Sequence of chain 2.A:
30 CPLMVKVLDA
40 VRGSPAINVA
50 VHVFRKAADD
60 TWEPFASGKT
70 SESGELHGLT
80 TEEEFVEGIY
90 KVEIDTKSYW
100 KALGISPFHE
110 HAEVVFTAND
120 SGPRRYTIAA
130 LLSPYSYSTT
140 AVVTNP

The small molecule below binds the protein below.
Small molecule (SMILES): Cc1cc(C)cc(-c2ccc([C@@H](C)C(=O)O)cc2F)c1

Sequence of chain 1.A:
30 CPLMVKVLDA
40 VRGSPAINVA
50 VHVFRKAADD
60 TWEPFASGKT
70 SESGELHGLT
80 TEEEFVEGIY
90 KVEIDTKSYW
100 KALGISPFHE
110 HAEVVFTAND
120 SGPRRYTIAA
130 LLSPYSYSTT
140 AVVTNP

Binding-site contacts:
Ligand atom CAE contacts residue ALA128 of chain 2.A at 3.8 Å (hydrophobic).
Ligand atom CAO contacts residue JTE1 of chain 2.C at 0.7 Å.
Ligand atom OAS contacts residue JTE1 of chain 2.C at 3.0 Å.
Ligand atom CAJ contacts residue LEU37 of chain 1.A at 3.3 Å (hydrophobic).
Ligand atom CAM contacts residue ALA128 of chain 1.A at 3.8 Å (hydrophobic).
Ligand atom CAB contacts residue LEU130 of chain 1.A at 3.8 Å (hydrophobic).
Ligand atom CAJ contacts residue JTE1 of chain 2.C at 1.0 Å.
Ligand atom CAK contacts residue LEU37 of chain 1.A at 3.8 Å (hydrophobic).
Ligand atom CAC contacts residue LEU130 of chain 2.A at 3.8 Å (hydrophobic).
Ligand atom CAB contacts residue JTE1 of chain 2.C at 0.4 Å.
Ligand atom OAT contacts residue GLU74 of chain 1.A at 3.6 Å.
Ligand atom CAE contacts residue JTE1 of chain 2.C at 0.6 Å.
Ligand atom CAA contacts residue THR138 of chain 1.A at 3.7 Å.
Ligand atom FAL contacts residue ALA128 of chain 2.A at 3.5 Å.
Ligand atom CAH contacts residue JTE1 of chain 2.C at 0.9 Å.
Ligand atom CAM contacts residue LYS35 of chain 1.A at 3.8 Å.
Ligand atom CAR contacts residue JTE1 of chain 2.C at 2.9 Å.
Ligand atom CAC contacts residue LEU130 of chain 1.A at 3.9 Å (hydrophobic).
Ligand atom CAG contacts residue JTE1 of chain 2.C at 1.2 Å.
Ligand atom CAA contacts residue SER137 of chain 1.A at 3.6 Å.
Ligand atom CAI contacts residue JTE1 of chain 2.C at 0.8 Å.
Ligand atom CAD contacts residue JTE1 of chain 2.C at 0.4 Å.
Ligand atom CAQ contacts residue JTE1 of chain 2.C at 2.9 Å.
Ligand atom CAI contacts residue LEU37 of chain 1.A at 3.1 Å (hydrophobic).
Ligand atom CAP contacts residue LYS35 of chain 1.A at 3.5 Å.
Ligand atom CAI contacts residue ALA128 of chain 1.A at 3.6 Å (hydrophobic).
Ligand atom CAQ contacts residue LYS35 of chain 1.A at 3.1 Å.
Ligand atom FAL contacts residue LEU37 of chain 2.A at 3.5 Å.
Ligand atom CAM contacts residue LEU37 of chain 1.A at 3.4 Å (hydrophobic).
Ligand atom CAP contacts residue JTE1 of chain 2.C at 2.9 Å.
Ligand atom CAN contacts residue JTE1 of chain 2.C at 2.0 Å.
Ligand atom OAT contacts residue JTE1 of chain 2.C at 2.5 Å (h-bond).
Ligand atom CAA contacts residue JTE1 of chain 2.C at 0.6 Å.
Ligand atom CAM contacts residue JTE1 of chain 2.C at 1.7 Å.
Ligand atom CAF contacts residue JTE1 of chain 2.C at 0.9 Å.
Ligand atom CAK contacts residue JTE1 of chain 2.C at 0.4 Å.
Ligand atom FAL contacts residue JTE1 of chain 2.C at 0.8 Å.
Ligand atom CAE contacts residue THR138 of chain 2.A at 3.9 Å.
Ligand atom CAC contacts residue JTE1 of chain 2.C at 0.1 Å.
Ligand atom CAN contacts residue LEU37 of chain 1.A at 3.9 Å (hydrophobic).